The protein below binds the small molecule below.
Small molecule (SMILES): O[C@H]1CCCNC1

Binding-site contacts:
Ligand atom C04 contacts residue ASP128 of chain 1.A at 2.9 Å.
Ligand atom N06 contacts residue GLY153 of chain 1.A at 4.0 Å.
Ligand atom C05 contacts residue ALA152 of chain 1.A at 3.8 Å (hydrophobic).
Ligand atom N06 contacts residue TYR129 of chain 1.A at 3.7 Å.
Ligand atom C03 contacts residue LYS154 of chain 1.A at 3.9 Å.
Ligand atom C04 contacts residue LYS154 of chain 1.A at 3.1 Å.
Ligand atom C05 contacts residue LYS154 of chain 1.A at 3.9 Å.
Ligand atom C05 contacts residue ASP128 of chain 1.A at 4.0 Å.
Ligand atom C03 contacts residue ASP128 of chain 1.A at 3.4 Å.
Ligand atom C07 contacts residue TYR129 of chain 1.A at 4.0 Å (hydrophobic).
Ligand atom C02 contacts residue TYR129 of chain 1.A at 4.0 Å (hydrophobic).
Ligand atom C05 contacts residue GLY153 of chain 1.A at 4.1 Å.
Ligand atom C02 contacts residue ASP128 of chain 1.A at 4.0 Å.
Ligand atom O01 contacts residue ASP128 of chain 1.A at 3.9 Å.

Sequence of chain 1.A:
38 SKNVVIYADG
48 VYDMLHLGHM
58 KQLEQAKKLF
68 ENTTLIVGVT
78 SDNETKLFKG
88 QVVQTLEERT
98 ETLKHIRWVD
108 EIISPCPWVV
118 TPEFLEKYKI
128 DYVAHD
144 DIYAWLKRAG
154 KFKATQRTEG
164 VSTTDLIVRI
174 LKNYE